Sequence of chain 1.A:
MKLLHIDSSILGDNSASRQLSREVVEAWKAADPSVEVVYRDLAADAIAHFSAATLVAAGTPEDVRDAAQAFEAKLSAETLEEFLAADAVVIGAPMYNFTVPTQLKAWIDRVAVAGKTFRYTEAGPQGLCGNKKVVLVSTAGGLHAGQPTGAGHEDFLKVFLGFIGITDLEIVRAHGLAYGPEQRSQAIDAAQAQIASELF

Binding-site contacts:
Ligand atom C2 contacts residue PG41 of chain 1.G at 3.6 Å.
Ligand atom C11 contacts residue FMN1 of chain 2.B at 3.6 Å.
Ligand atom C13 contacts residue PHE163 of chain 1.A at 3.5 Å (hydrophobic).
Ligand atom C14 contacts residue PG41 of chain 1.G at 3.6 Å.
Ligand atom C11 contacts residue TYR120 of chain 1.A at 3.5 Å (hydrophobic).
Ligand atom OS3 contacts residue FMN1 of chain 2.B at 3.7 Å.
Ligand atom C7 contacts residue FMN1 of chain 2.B at 3.5 Å.
Ligand atom C13 contacts residue PHE98 of chain 2.A at 3.6 Å (hydrophobic).
Ligand atom O10 contacts residue TYR120 of chain 1.A at 3.4 Å (h-bond).
Ligand atom C4 contacts residue PG41 of chain 1.G at 3.7 Å.
Ligand atom C4 contacts residue FMN1 of chain 2.B at 3.4 Å.
Ligand atom C1 contacts residue PG41 of chain 1.G at 3.4 Å.
Ligand atom C9 contacts residue FMN1 of chain 2.B at 3.5 Å.
Ligand atom C10 contacts residue FMN1 of chain 2.B at 3.6 Å.
Ligand atom C9 contacts residue TYR120 of chain 1.A at 3.1 Å (hydrophobic).
Ligand atom C5 contacts residue PG41 of chain 1.G at 3.7 Å.
Ligand atom C12 contacts residue FMN1 of chain 2.B at 3.6 Å.
Ligand atom C3 contacts residue FMN1 of chain 2.B at 3.6 Å.
Ligand atom OS3 contacts residue GLY142 of chain 2.A at 3.2 Å.
Ligand atom C4 contacts residue TYR120 of chain 1.A at 3.6 Å (hydrophobic).
Ligand atom OS2 contacts residue HIS144 of chain 2.A at 3.3 Å (h-bond).
Ligand atom OS2 contacts residue PHE98 of chain 2.A at 3.4 Å.
Ligand atom OS1 contacts residue PG41 of chain 1.G at 3.2 Å (h-bond).
Ligand atom C10 contacts residue TYR120 of chain 1.A at 3.0 Å (hydrophobic).
Ligand atom C3 contacts residue PG41 of chain 1.G at 3.7 Å.
Ligand atom C13 contacts residue FMN1 of chain 2.B at 3.7 Å.
Ligand atom S15 contacts residue HIS144 of chain 2.A at 3.5 Å (h-bond).
Ligand atom C12 contacts residue PHE163 of chain 1.A at 3.6 Å (hydrophobic).
Ligand atom O3 contacts residue PG41 of chain 1.G at 3.5 Å.
Ligand atom C1 contacts residue FMN1 of chain 2.B at 3.5 Å.
Ligand atom C8 contacts residue FMN1 of chain 2.B at 3.6 Å.
Ligand atom O3 contacts residue ALA178 of chain 2.A at 3.2 Å.
Ligand atom C2 contacts residue FMN1 of chain 2.B at 3.5 Å.
Ligand atom C8 contacts residue TYR120 of chain 1.A at 3.6 Å (hydrophobic).
Ligand atom C6 contacts residue FMN1 of chain 2.B at 3.7 Å.
Ligand atom O3 contacts residue GLY141 of chain 2.A at 3.6 Å.
Ligand atom C5 contacts residue FMN1 of chain 2.B at 3.5 Å.
Ligand atom O10 contacts residue FMN1 of chain 2.B at 3.6 Å (h-bond).
Ligand atom C14 contacts residue FMN1 of chain 2.B at 3.7 Å.
Ligand atom OS3 contacts residue HIS144 of chain 2.A at 2.9 Å (h-bond).

The protein below binds the small molecule below.
Small molecule (SMILES): O=C1c2ccccc2C(=O)c2cc(S(=O)(=O)O)ccc21

Sequence of chain 2.A:
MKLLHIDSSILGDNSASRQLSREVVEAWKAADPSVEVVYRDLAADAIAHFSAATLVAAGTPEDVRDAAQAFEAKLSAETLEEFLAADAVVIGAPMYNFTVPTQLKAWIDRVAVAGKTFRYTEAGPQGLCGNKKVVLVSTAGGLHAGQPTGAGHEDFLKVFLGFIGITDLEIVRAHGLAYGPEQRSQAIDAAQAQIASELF